Sequence of chain 1.F:
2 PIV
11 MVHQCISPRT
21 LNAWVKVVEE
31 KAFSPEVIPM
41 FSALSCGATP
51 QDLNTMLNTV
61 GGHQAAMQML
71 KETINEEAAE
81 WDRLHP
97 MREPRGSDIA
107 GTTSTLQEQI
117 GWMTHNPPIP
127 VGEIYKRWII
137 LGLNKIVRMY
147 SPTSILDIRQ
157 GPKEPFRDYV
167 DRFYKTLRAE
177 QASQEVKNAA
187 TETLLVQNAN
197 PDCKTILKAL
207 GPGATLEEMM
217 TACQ

Binding-site contacts:
Ligand atom C08 contacts residue THR108 of chain 1.F at 3.4 Å.
Ligand atom F63 contacts residue GLN180 of chain 1.E at 3.3 Å.
Ligand atom O51 contacts residue ASN75 of chain 1.F at 2.8 Å (h-bond).
Ligand atom C21 contacts residue ASN58 of chain 1.F at 3.3 Å.
Ligand atom C36 contacts residue GLN68 of chain 1.F at 3.3 Å.
Ligand atom F26 contacts residue LYS71 of chain 1.F at 3.2 Å.
Ligand atom F27 contacts residue MET67 of chain 1.F at 3.1 Å.
Ligand atom F26 contacts residue ILE74 of chain 1.F at 3.3 Å.
Ligand atom F64 contacts residue LEU173 of chain 1.E at 3.3 Å.
Ligand atom F41 contacts residue LYS71 of chain 1.F at 2.9 Å.
Ligand atom F53 contacts residue ARG174 of chain 1.E at 3.3 Å.
Ligand atom C39 contacts residue GLN64 of chain 1.F at 3.4 Å.
Ligand atom O59 contacts residue THR55 of chain 1.F at 3.3 Å.
Ligand atom C11 contacts residue TYR131 of chain 1.F at 3.2 Å (hydrophobic).
Ligand atom F42 contacts residue ARG174 of chain 1.E at 3.2 Å.
Ligand atom N33 contacts residue ARG174 of chain 1.E at 3.3 Å.
Ligand atom O29 contacts residue GLN180 of chain 1.E at 3.4 Å (h-bond).
Ligand atom O50 contacts residue ASN184 of chain 1.E at 2.8 Å (h-bond).
Ligand atom C58 contacts residue THR55 of chain 1.F at 3.3 Å.
Ligand atom N17 contacts residue LYS71 of chain 1.F at 3.4 Å.
Ligand atom O50 contacts residue LYS71 of chain 1.F at 3.2 Å (salt-bridge).
Ligand atom O59 contacts residue ASN58 of chain 1.F at 2.8 Å (h-bond).
Ligand atom F64 contacts residue TYR170 of chain 1.E at 3.2 Å.
Ligand atom C23 contacts residue MET67 of chain 1.F at 3.4 Å (hydrophobic).
Ligand atom N06 contacts residue ASN58 of chain 1.F at 2.9 Å (h-bond).
Ligand atom F52 contacts residue GLN180 of chain 1.E at 3.0 Å.
Ligand atom F42 contacts residue GLN64 of chain 1.F at 3.4 Å.
Ligand atom N43 contacts residue ASN58 of chain 1.F at 2.8 Å (h-bond).
Ligand atom C45 contacts residue ASN58 of chain 1.F at 3.4 Å.
Ligand atom O50 contacts residue GLN180 of chain 1.E at 3.2 Å.
Ligand atom F27 contacts residue LEU57 of chain 1.F at 3.1 Å.
Ligand atom F52 contacts residue LYS183 of chain 1.E at 3.2 Å.
Ligand atom C16 contacts residue LYS71 of chain 1.F at 3.3 Å.
Ligand atom C12 contacts residue TYR131 of chain 1.F at 3.4 Å (hydrophobic).
Ligand atom C44 contacts residue ASN58 of chain 1.F at 3.2 Å.
Ligand atom C18 contacts residue GLN180 of chain 1.E at 3.3 Å.
Ligand atom C12 contacts residue ASN54 of chain 1.F at 3.3 Å.
Ligand atom F53 contacts residue LEU173 of chain 1.E at 3.3 Å.
Ligand atom N34 contacts residue ARG174 of chain 1.E at 3.4 Å.
Ligand atom O29 contacts residue LYS71 of chain 1.F at 2.8 Å (salt-bridge).

A small-molecule ligand and the protein it binds are described below.
Small molecule (SMILES): CC(C)(C#Cc1ccc(-c2ccc(Cl)c3c(NS(C)(=O)=O)nn(CC(F)(F)F)c23)c([C@H](Cc2cc(F)cc(F)c2)NC(=O)Cn2nc(C(F)(F)F)c3c2C(F)(F)[C@@H]2C[C@H]32)n1)S(C)(=O)=O

Sequence of chain 1.E:
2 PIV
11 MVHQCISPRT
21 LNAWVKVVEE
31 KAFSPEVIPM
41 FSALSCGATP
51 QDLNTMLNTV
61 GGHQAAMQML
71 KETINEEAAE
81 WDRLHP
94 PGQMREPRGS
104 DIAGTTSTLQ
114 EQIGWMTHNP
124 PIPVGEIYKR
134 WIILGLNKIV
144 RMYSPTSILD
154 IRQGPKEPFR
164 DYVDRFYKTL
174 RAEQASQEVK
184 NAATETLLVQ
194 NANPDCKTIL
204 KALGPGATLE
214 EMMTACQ